A protein and the small-molecule ligand that binds it are described below.
Small molecule (SMILES): CC(=O)N[C@H]1[C@H]([C@H](O)[C@H](O)CO)O[C@@](O[C@H](CO)[C@@H](O)[C@@H]2O[C@@H](C(=O)O)C[C@H](O)[C@H]2NC(C)=O)(C(=O)O)C[C@@H]1O

Sequence of chain 44.E:
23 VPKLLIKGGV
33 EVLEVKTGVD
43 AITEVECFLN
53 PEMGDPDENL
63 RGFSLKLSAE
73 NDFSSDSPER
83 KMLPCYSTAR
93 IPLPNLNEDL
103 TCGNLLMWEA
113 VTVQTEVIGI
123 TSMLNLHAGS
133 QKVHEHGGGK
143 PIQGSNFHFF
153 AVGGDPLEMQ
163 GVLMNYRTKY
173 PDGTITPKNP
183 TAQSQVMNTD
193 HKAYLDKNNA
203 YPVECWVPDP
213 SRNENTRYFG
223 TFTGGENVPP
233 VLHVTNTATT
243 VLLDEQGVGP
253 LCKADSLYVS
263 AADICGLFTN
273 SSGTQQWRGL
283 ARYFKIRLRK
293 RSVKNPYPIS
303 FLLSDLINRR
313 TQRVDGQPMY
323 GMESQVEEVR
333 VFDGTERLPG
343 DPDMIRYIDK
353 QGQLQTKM

Sequence of chain 44.C:
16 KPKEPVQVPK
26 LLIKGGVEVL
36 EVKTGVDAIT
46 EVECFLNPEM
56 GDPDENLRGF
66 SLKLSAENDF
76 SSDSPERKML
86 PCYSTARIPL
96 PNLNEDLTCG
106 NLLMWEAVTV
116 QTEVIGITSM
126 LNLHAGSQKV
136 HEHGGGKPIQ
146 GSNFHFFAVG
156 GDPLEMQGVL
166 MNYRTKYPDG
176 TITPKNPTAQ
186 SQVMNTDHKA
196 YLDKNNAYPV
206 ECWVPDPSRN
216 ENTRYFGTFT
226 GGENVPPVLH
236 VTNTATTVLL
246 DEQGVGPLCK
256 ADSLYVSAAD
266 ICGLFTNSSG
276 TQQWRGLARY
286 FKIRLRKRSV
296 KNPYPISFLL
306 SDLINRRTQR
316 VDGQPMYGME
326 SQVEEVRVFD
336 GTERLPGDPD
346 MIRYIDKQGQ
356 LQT

Sequence of chain 44.D:
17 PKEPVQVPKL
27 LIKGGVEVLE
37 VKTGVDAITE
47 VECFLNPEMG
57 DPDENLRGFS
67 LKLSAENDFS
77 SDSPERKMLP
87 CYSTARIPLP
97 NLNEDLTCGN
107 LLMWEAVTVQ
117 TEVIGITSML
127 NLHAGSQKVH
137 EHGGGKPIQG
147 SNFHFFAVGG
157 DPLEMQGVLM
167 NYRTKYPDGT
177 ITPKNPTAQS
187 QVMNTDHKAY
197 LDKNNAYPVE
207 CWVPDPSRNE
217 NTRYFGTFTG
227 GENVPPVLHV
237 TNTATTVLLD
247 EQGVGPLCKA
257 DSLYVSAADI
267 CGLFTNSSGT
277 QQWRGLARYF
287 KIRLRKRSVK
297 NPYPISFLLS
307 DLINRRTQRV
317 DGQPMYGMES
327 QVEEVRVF

Binding-site contacts:
Ligand atom C11 contacts residue HIS138 of chain 44.C at 3.3 Å.
Ligand atom C11 contacts residue THR276 of chain 44.D at 3.4 Å.
Ligand atom C9 contacts residue LYS68 of chain 44.D at 3.8 Å.
Ligand atom O8 contacts residue LYS68 of chain 44.D at 3.5 Å.
Ligand atom C5 contacts residue LYS68 of chain 44.D at 3.7 Å.
Ligand atom C11 contacts residue PHE270 of chain 44.D at 3.9 Å (hydrophobic).
Ligand atom C8 contacts residue GLN278 of chain 44.D at 3.7 Å.
Ligand atom O8 contacts residue ASN272 of chain 44.D at 3.4 Å (h-bond).
Ligand atom O1A contacts residue SER274 of chain 44.D at 3.8 Å.
Ligand atom C10 contacts residue LEU62 of chain 44.D at 3.5 Å (hydrophobic).
Ligand atom O1B contacts residue THR276 of chain 44.D at 3.5 Å (h-bond).
Ligand atom O9 contacts residue LEU67 of chain 44.D at 3.2 Å.
Ligand atom O10 contacts residue PHE75 of chain 44.E at 2.6 Å.
Ligand atom O8 contacts residue THR276 of chain 44.D at 3.8 Å.
Ligand atom N5 contacts residue ASN272 of chain 44.D at 3.3 Å (h-bond).
Ligand atom C11 contacts residue PHE65 of chain 44.D at 3.8 Å (hydrophobic).
Ligand atom C1 contacts residue SER274 of chain 44.D at 3.4 Å.
Ligand atom C10 contacts residue PHE75 of chain 44.E at 2.7 Å (hydrophobic).
Ligand atom O1A contacts residue ASN272 of chain 44.D at 3.6 Å (h-bond).
Ligand atom C11 contacts residue LEU62 of chain 44.D at 3.9 Å (hydrophobic).
Ligand atom N5 contacts residue PHE75 of chain 44.E at 3.8 Å.
Ligand atom C9 contacts residue GLN278 of chain 44.D at 3.2 Å.
Ligand atom C6 contacts residue ASN272 of chain 44.D at 3.7 Å.
Ligand atom O7 contacts residue LEU62 of chain 44.D at 3.5 Å.
Ligand atom C6 contacts residue LYS68 of chain 44.D at 3.8 Å.
Ligand atom O1B contacts residue LYS68 of chain 44.D at 3.6 Å.
Ligand atom N5 contacts residue GLN278 of chain 44.D at 3.9 Å.
Ligand atom C7 contacts residue GLN278 of chain 44.D at 3.8 Å.
Ligand atom N5 contacts residue LYS68 of chain 44.D at 2.9 Å (salt-bridge).
Ligand atom C11 contacts residue ASN272 of chain 44.D at 3.6 Å.
Ligand atom O9 contacts residue LYS68 of chain 44.D at 2.8 Å (salt-bridge).
Ligand atom O1A contacts residue THR276 of chain 44.D at 2.6 Å (h-bond).
Ligand atom O10 contacts residue LEU62 of chain 44.D at 3.1 Å.
Ligand atom C11 contacts residue GLN278 of chain 44.D at 3.5 Å.
Ligand atom O1B contacts residue SER274 of chain 44.D at 2.4 Å (h-bond).
Ligand atom C11 contacts residue PHE75 of chain 44.E at 1.8 Å (hydrophobic).
Ligand atom C10 contacts residue LYS68 of chain 44.D at 3.8 Å.
Ligand atom C1 contacts residue THR276 of chain 44.D at 3.4 Å.
Ligand atom O8 contacts residue GLN278 of chain 44.D at 3.5 Å (h-bond).
Ligand atom C11 contacts residue LYS68 of chain 44.D at 3.8 Å.